Binding-site contacts:
Ligand atom N9 contacts residue LEU14 of chain 1.B at 3.9 Å.
Ligand atom C2 contacts residue PO41 of chain 1.E at 4.3 Å.
Ligand atom C6 contacts residue TYR51 of chain 1.B at 3.5 Å (hydrophobic).
Ligand atom C4 contacts residue TRP134 of chain 1.B at 3.4 Å (hydrophobic).
Ligand atom C4 contacts residue ASP132 of chain 1.B at 3.7 Å.
Ligand atom N3 contacts residue GLY15 of chain 1.B at 4.5 Å.
Ligand atom C4 contacts residue LEU14 of chain 1.B at 4.4 Å (hydrophobic).
Ligand atom C5 contacts residue TYR51 of chain 1.B at 3.8 Å (hydrophobic).
Ligand atom N9 contacts residue ASP132 of chain 1.B at 2.6 Å (salt-bridge).
Ligand atom N7 contacts residue TRP134 of chain 1.B at 3.5 Å.
Ligand atom N7 contacts residue TYR51 of chain 1.B at 4.0 Å.
Ligand atom N7 contacts residue LEU14 of chain 1.B at 4.4 Å.
Ligand atom N1 contacts residue TYR51 of chain 1.B at 3.7 Å.
Ligand atom N3 contacts residue TRP134 of chain 1.B at 3.5 Å.
Ligand atom C6 contacts residue HIS52 of chain 1.B at 3.9 Å.
Ligand atom C2 contacts residue TYR51 of chain 1.B at 4.4 Å (hydrophobic).
Ligand atom N3 contacts residue ASP132 of chain 1.B at 4.0 Å.
Ligand atom C6 contacts residue TRP134 of chain 1.B at 3.5 Å (hydrophobic).
Ligand atom N9 contacts residue TRP134 of chain 1.B at 3.5 Å.
Ligand atom C8 contacts residue ASP132 of chain 1.B at 3.6 Å.
Ligand atom N1 contacts residue HIS52 of chain 1.B at 2.8 Å (h-bond).
Ligand atom C8 contacts residue TYR135 of chain 1.B at 3.9 Å (hydrophobic).
Ligand atom C8 contacts residue LEU14 of chain 1.B at 3.9 Å (hydrophobic).
Ligand atom C4 contacts residue TYR51 of chain 1.B at 4.5 Å (hydrophobic).
Ligand atom C2 contacts residue PHE17 of chain 1.B at 4.4 Å (hydrophobic).
Ligand atom N7 contacts residue TYR135 of chain 1.B at 3.9 Å.
Ligand atom C5 contacts residue TRP134 of chain 1.B at 3.4 Å (hydrophobic).
Ligand atom C8 contacts residue TRP134 of chain 1.B at 3.6 Å (hydrophobic).
Ligand atom N6 contacts residue HIS52 of chain 1.B at 4.2 Å.
Ligand atom N6 contacts residue TYR51 of chain 1.B at 3.5 Å.
Ligand atom C2 contacts residue TRP134 of chain 1.B at 3.6 Å (hydrophobic).
Ligand atom C2 contacts residue GLY15 of chain 1.B at 4.3 Å.
Ligand atom N1 contacts residue TRP134 of chain 1.B at 3.6 Å.
Ligand atom N3 contacts residue PO41 of chain 1.E at 3.9 Å.
Ligand atom C2 contacts residue HIS52 of chain 1.B at 3.3 Å.
Ligand atom N6 contacts residue TRP134 of chain 1.B at 3.8 Å.

Sequence of chain 1.B:
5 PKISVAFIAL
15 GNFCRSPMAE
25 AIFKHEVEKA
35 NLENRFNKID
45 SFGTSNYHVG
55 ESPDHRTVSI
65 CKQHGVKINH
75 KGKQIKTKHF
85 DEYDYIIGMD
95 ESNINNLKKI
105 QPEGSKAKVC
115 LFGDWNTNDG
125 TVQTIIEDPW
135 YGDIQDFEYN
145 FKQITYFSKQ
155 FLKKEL

A small-molecule ligand and the protein it binds are described below.
Small molecule (SMILES): Nc1ncnc2[nH]cnc12